Binding-site contacts:
Ligand atom C7 contacts residue ASN1074 of chain 1.A at 2.9 Å.
Ligand atom C1 contacts residue ALA706 of chain 1.A at 4.3 Å (hydrophobic).
Ligand atom C1 contacts residue ASN1074 of chain 1.A at 4.5 Å.
Ligand atom C8 contacts residue ASN1074 of chain 1.A at 3.1 Å.
Ligand atom N2 contacts residue ASN1074 of chain 1.A at 4.1 Å.
Ligand atom O7 contacts residue ASN1074 of chain 1.A at 2.1 Å (h-bond).

Sequence of chain 1.A:
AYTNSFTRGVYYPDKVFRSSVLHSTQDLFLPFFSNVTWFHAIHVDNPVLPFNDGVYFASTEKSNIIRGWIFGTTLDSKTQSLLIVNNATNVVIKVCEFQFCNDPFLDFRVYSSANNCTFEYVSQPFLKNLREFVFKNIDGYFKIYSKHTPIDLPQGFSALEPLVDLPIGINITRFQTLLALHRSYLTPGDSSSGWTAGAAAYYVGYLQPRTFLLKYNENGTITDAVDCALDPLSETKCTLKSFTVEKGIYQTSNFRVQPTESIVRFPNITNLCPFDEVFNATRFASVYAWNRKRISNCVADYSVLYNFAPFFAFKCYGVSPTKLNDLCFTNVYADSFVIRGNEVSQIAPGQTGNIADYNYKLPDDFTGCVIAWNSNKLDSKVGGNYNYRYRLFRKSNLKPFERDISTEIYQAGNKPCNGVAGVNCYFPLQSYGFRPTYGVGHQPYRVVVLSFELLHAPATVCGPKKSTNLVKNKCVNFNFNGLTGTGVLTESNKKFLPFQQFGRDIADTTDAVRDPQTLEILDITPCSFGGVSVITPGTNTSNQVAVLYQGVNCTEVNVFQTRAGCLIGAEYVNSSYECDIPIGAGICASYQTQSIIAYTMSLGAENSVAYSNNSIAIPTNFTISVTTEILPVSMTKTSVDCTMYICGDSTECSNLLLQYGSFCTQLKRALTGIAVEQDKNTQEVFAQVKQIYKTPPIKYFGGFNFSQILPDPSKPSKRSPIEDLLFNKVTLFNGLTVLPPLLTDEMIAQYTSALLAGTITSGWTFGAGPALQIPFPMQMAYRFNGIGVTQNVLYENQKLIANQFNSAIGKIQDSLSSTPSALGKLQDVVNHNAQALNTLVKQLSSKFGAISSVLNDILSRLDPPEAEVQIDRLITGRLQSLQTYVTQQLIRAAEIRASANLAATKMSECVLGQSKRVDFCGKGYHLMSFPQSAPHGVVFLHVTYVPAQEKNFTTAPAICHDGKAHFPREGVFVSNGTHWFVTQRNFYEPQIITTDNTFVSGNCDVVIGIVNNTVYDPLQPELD

A protein and the small-molecule ligand that binds it are described below.
Small molecule (SMILES): CC(=O)N[C@@H]1[C@@H](O)[C@H](O)[C@@H](CO)O[C@H]1O